Sequence of chain 1.A:
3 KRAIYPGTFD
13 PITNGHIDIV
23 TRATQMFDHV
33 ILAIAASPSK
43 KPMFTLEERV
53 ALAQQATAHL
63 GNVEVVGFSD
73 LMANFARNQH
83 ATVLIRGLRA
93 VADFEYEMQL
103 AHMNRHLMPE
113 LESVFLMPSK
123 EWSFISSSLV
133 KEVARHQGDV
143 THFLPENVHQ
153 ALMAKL

Binding-site contacts:
Ligand atom N1 contacts residue LEU73 of chain 12.A at 3.6 Å.
Ligand atom C12 contacts residue SO41 of chain 12.G at 3.9 Å.
Ligand atom C1 contacts residue ASN106 of chain 12.A at 3.0 Å.
Ligand atom C11 contacts residue ALA37 of chain 12.A at 3.7 Å (hydrophobic).
Ligand atom C1 contacts residue MET105 of chain 12.A at 3.9 Å (hydrophobic).
Ligand atom C3 contacts residue LEU102 of chain 12.A at 3.6 Å (hydrophobic).
Ligand atom C6 contacts residue ASP72 of chain 12.A at 3.8 Å.
Ligand atom CL contacts residue MET74 of chain 12.A at 3.5 Å.
Ligand atom C12 contacts residue ALA37 of chain 12.A at 3.4 Å (hydrophobic).
Ligand atom C contacts residue LEU73 of chain 12.A at 3.6 Å (hydrophobic).
Ligand atom C2 contacts residue VAL135 of chain 1.A at 3.7 Å (hydrophobic).
Ligand atom CL contacts residue GLY9 of chain 12.A at 3.5 Å.
Ligand atom N1 contacts residue MET74 of chain 12.A at 2.9 Å (h-bond).
Ligand atom C14 contacts residue LEU73 of chain 12.A at 3.7 Å (hydrophobic).
Ligand atom O contacts residue ASN106 of chain 12.A at 2.7 Å (h-bond).
Ligand atom C13 contacts residue MET74 of chain 12.A at 3.8 Å (hydrophobic).
Ligand atom C2 contacts residue MET105 of chain 12.A at 3.7 Å (hydrophobic).
Ligand atom CL contacts residue PRO8 of chain 12.A at 3.8 Å.
Ligand atom C10 contacts residue SER39 of chain 12.A at 3.4 Å.
Ligand atom O contacts residue MET74 of chain 12.A at 3.3 Å.
Ligand atom C2 contacts residue LEU102 of chain 12.A at 3.8 Å (hydrophobic).
Ligand atom C contacts residue ASN106 of chain 12.A at 3.1 Å.
Ligand atom C contacts residue MET74 of chain 12.A at 3.8 Å (hydrophobic).
Ligand atom C7 contacts residue ASP72 of chain 12.A at 3.4 Å.
Ligand atom N contacts residue GLU134 of chain 1.A at 3.1 Å (salt-bridge).
Ligand atom C3 contacts residue VAL135 of chain 1.A at 3.8 Å (hydrophobic).
Ligand atom C14 contacts residue MET74 of chain 12.A at 3.7 Å (hydrophobic).
Ligand atom C6 contacts residue HIS138 of chain 1.A at 3.2 Å.
Ligand atom C8 contacts residue ALA37 of chain 12.A at 3.8 Å (hydrophobic).
Ligand atom C11 contacts residue SER39 of chain 12.A at 3.8 Å.
Ligand atom C13 contacts residue PHE70 of chain 12.A at 3.8 Å (hydrophobic).
Ligand atom O contacts residue ALA75 of chain 12.A at 3.0 Å (h-bond).
Ligand atom C12 contacts residue MET74 of chain 12.A at 3.9 Å (hydrophobic).
Ligand atom C13 contacts residue ALA37 of chain 12.A at 3.5 Å (hydrophobic).
Ligand atom O contacts residue LEU73 of chain 12.A at 3.5 Å.
Ligand atom CL contacts residue SO41 of chain 12.G at 3.4 Å.
Ligand atom C11 contacts residue SO41 of chain 12.G at 3.4 Å.
Ligand atom C1 contacts residue LEU109 of chain 12.A at 3.6 Å (hydrophobic).
Ligand atom O contacts residue LEU109 of chain 12.A at 3.8 Å.
Ligand atom C9 contacts residue GLU134 of chain 1.A at 3.8 Å.

This small molecule binds to this protein.
Small molecule (SMILES): Oc1cccc2nc(CCc3cccc(Cl)c3)[nH]c12

Sequence of chain 12.A:
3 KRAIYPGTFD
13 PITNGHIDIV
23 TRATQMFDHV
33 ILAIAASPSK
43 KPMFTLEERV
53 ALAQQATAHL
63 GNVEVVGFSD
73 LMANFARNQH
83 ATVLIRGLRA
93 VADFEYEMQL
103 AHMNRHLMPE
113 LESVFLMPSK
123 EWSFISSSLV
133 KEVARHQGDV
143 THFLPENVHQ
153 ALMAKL